Binding-site contacts:
Ligand atom C26 contacts residue THR48 of chain 1.A at 3.6 Å.
Ligand atom C4 contacts residue LEU88 of chain 1.A at 4.0 Å (hydrophobic).
Ligand atom C18 contacts residue MET122 of chain 1.A at 3.5 Å (hydrophobic).
Ligand atom C25 contacts residue LEU226 of chain 1.A at 3.9 Å (hydrophobic).
Ligand atom O11 contacts residue ARG95 of chain 1.A at 3.1 Å (salt-bridge).
Ligand atom C23 contacts residue THR48 of chain 1.A at 3.8 Å.
Ligand atom C15 contacts residue LEU85 of chain 1.A at 4.0 Å (hydrophobic).
Ligand atom C24 contacts residue LEU47 of chain 1.A at 4.0 Å (hydrophobic).
Ligand atom O30 contacts residue THR48 of chain 1.A at 3.6 Å.
Ligand atom F27 contacts residue ILE125 of chain 1.A at 3.1 Å.
Ligand atom C22 contacts residue ALA51 of chain 1.A at 3.9 Å (hydrophobic).
Ligand atom F27 contacts residue GLY222 of chain 1.A at 3.7 Å.
Ligand atom C19 contacts residue PHE126 of chain 1.A at 4.0 Å (hydrophobic).
Ligand atom C16 contacts residue GLY222 of chain 1.A at 3.9 Å.
Ligand atom C12 contacts residue PHE105 of chain 1.A at 3.6 Å (hydrophobic).
Ligand atom C21 contacts residue ALA51 of chain 1.A at 3.6 Å (hydrophobic).
Ligand atom C19 contacts residue MET122 of chain 1.A at 4.0 Å (hydrophobic).
Ligand atom C21 contacts residue TRP84 of chain 1.A at 3.8 Å (hydrophobic).
Ligand atom C2 contacts residue GLU54 of chain 1.A at 3.3 Å.
Ligand atom C20 contacts residue LEU85 of chain 1.A at 3.6 Å (hydrophobic).
Ligand atom O11 contacts residue LEU88 of chain 1.A at 4.0 Å.
Ligand atom F27 contacts residue MET122 of chain 1.A at 3.4 Å.
Ligand atom O11 contacts residue GLU54 of chain 1.A at 2.5 Å (salt-bridge).
Ligand atom C1 contacts residue GLU54 of chain 1.A at 3.5 Å.
Ligand atom C12 contacts residue LEU47 of chain 1.A at 3.8 Å (hydrophobic).
Ligand atom C1 contacts residue LEU50 of chain 1.A at 4.0 Å (hydrophobic).
Ligand atom C17 contacts residue MET122 of chain 1.A at 3.7 Å (hydrophobic).
Ligand atom C26 contacts residue LEU226 of chain 1.A at 3.6 Å (hydrophobic).
Ligand atom F27 contacts residue HIS225 of chain 1.A at 3.3 Å.
Ligand atom C20 contacts residue LEU88 of chain 1.A at 4.0 Å (hydrophobic).
Ligand atom C18 contacts residue ILE125 of chain 1.A at 3.8 Å (hydrophobic).
Ligand atom C17 contacts residue ILE125 of chain 1.A at 3.7 Å (hydrophobic).
Ligand atom C7 contacts residue MET89 of chain 1.A at 3.6 Å (hydrophobic).
Ligand atom C3 contacts residue LEU88 of chain 1.A at 3.4 Å (hydrophobic).
Ligand atom C28 contacts residue THR48 of chain 1.A at 3.7 Å.
Ligand atom C6 contacts residue LEU47 of chain 1.A at 3.9 Å (hydrophobic).
Ligand atom C21 contacts residue LEU85 of chain 1.A at 3.9 Å (hydrophobic).
Ligand atom C8 contacts residue MET89 of chain 1.A at 3.8 Å (hydrophobic).
Ligand atom C17 contacts residue GLY222 of chain 1.A at 3.9 Å.
Ligand atom C20 contacts residue ALA51 of chain 1.A at 3.9 Å (hydrophobic).

Sequence of chain 1.A:
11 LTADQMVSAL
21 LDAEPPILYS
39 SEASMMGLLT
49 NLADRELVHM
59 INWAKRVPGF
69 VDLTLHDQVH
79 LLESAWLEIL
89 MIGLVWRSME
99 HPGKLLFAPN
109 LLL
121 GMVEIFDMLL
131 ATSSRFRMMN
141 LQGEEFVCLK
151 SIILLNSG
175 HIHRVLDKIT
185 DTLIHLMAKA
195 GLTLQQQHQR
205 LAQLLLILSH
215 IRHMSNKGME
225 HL

The protein below binds the small molecule below.
Small molecule (SMILES): C[C@@]1(c2ccc(/C=C/C(=O)O)cc2)c2ccc(O)cc2CCN1c1ccc(F)cc1